This small molecule binds to this protein.
Small molecule (SMILES): CC(=O)N[C@@H]1[C@@H](O)[C@H](O)[C@@H](CO)O[C@H]1O

Sequence of chain 1.C:
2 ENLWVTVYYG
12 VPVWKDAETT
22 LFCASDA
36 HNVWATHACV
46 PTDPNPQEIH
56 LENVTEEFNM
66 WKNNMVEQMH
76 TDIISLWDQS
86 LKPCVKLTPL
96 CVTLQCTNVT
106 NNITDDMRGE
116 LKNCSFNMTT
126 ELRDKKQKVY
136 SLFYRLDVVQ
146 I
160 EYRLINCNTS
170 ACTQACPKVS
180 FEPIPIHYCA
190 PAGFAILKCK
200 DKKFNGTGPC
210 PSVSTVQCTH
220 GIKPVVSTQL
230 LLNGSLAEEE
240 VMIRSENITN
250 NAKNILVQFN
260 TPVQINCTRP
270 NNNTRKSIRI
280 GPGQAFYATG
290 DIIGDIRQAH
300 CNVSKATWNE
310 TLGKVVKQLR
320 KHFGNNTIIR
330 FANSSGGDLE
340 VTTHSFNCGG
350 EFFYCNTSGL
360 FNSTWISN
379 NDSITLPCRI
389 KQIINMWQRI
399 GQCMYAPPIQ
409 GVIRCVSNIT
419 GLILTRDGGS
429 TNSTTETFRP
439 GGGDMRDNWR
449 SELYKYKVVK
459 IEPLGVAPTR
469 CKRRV

Binding-site contacts:
Ligand atom C4 contacts residue ASN167 of chain 1.C at 4.2 Å.
Ligand atom O5 contacts residue ASN167 of chain 1.C at 2.4 Å (h-bond).
Ligand atom C2 contacts residue ASN167 of chain 1.C at 2.5 Å.
Ligand atom C5 contacts residue ARG162 of chain 1.C at 4.5 Å.
Ligand atom C5 contacts residue ASN167 of chain 1.C at 3.7 Å.
Ligand atom C3 contacts residue ASN167 of chain 1.C at 3.8 Å.
Ligand atom N2 contacts residue ASN167 of chain 1.C at 2.9 Å (h-bond).
Ligand atom O5 contacts residue ARG162 of chain 1.C at 3.6 Å.
Ligand atom O7 contacts residue ASN167 of chain 1.C at 3.9 Å.
Ligand atom C6 contacts residue ARG162 of chain 1.C at 4.2 Å.
Ligand atom C1 contacts residue ASN167 of chain 1.C at 1.4 Å.
Ligand atom N2 contacts residue THR168 of chain 1.C at 4.4 Å.
Ligand atom C8 contacts residue ASN167 of chain 1.C at 3.9 Å.
Ligand atom C8 contacts residue THR168 of chain 1.C at 3.7 Å.
Ligand atom C7 contacts residue ASN167 of chain 1.C at 3.6 Å.
Ligand atom C1 contacts residue ARG162 of chain 1.C at 4.4 Å.